Sequence of chain 1.B:
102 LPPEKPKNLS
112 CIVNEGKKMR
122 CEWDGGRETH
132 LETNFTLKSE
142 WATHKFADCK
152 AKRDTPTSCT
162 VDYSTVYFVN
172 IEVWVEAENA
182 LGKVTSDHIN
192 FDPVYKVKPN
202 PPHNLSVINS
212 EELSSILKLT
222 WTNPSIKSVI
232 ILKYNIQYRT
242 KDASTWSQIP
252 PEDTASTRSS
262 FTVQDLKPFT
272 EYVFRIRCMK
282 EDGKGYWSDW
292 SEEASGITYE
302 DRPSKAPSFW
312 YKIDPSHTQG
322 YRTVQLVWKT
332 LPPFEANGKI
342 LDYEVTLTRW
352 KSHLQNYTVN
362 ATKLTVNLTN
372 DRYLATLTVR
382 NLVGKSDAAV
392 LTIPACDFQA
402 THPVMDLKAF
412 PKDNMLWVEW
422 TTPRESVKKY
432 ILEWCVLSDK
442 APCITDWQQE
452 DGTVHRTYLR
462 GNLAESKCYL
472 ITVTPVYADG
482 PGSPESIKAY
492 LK

Binding-site contacts:
Ligand atom C7 contacts residue ASN357 of chain 1.B at 3.4 Å.
Ligand atom C5 contacts residue ASN357 of chain 1.B at 3.7 Å.
Ligand atom O5 contacts residue ASN357 of chain 1.B at 2.4 Å (h-bond).
Ligand atom C1 contacts residue ASN357 of chain 1.B at 1.4 Å.
Ligand atom C4 contacts residue ASN357 of chain 1.B at 4.2 Å.
Ligand atom O7 contacts residue ASN357 of chain 1.B at 3.5 Å (h-bond).
Ligand atom N2 contacts residue ASN357 of chain 1.B at 2.9 Å (h-bond).
Ligand atom C3 contacts residue ASN357 of chain 1.B at 3.8 Å.
Ligand atom C2 contacts residue ASN357 of chain 1.B at 2.5 Å.
Ligand atom C8 contacts residue ASN357 of chain 1.B at 4.5 Å.

This protein binds this small molecule.
Small molecule (SMILES): CC(=O)N[C@@H]1[C@@H](O)[C@H](O)[C@@H](CO)O[C@H]1O